This protein binds this small molecule.
Small molecule (SMILES): CC(=O)N[C@@H]1[C@@H](O)[C@H](O)[C@@H](CO)O[C@H]1O

Binding-site contacts:
Ligand atom C8 contacts residue ASN15 of chain 1.E at 3.6 Å.
Ligand atom O7 contacts residue ASN15 of chain 1.E at 3.6 Å (h-bond).
Ligand atom N2 contacts residue ASN15 of chain 1.E at 3.0 Å (h-bond).
Ligand atom C5 contacts residue ASN15 of chain 1.E at 3.6 Å.
Ligand atom C4 contacts residue ASN15 of chain 1.E at 4.3 Å.
Ligand atom O5 contacts residue ASN15 of chain 1.E at 2.4 Å (h-bond).
Ligand atom C1 contacts residue ASN15 of chain 1.E at 1.4 Å.
Ligand atom C2 contacts residue ASN15 of chain 1.E at 2.7 Å.
Ligand atom C7 contacts residue ASN15 of chain 1.E at 3.4 Å.
Ligand atom C3 contacts residue ASN15 of chain 1.E at 3.9 Å.

Sequence of chain 1.E:
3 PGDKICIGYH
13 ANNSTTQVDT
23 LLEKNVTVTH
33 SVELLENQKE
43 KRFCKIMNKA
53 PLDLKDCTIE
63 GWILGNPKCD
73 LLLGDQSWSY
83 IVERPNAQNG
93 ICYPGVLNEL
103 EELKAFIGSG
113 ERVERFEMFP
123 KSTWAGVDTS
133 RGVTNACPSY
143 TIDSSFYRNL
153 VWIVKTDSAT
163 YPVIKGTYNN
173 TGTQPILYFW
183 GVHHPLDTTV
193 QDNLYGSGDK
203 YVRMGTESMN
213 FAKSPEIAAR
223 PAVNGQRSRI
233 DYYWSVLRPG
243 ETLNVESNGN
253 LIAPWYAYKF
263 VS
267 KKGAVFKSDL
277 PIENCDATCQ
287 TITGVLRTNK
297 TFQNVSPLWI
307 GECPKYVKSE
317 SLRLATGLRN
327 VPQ